Sequence of chain 1.A:
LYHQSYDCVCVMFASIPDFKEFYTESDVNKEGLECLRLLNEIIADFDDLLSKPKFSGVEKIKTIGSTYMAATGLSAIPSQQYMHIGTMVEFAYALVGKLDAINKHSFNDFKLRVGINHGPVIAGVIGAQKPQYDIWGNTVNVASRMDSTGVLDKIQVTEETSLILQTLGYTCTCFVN

Sequence of chain 1.B:
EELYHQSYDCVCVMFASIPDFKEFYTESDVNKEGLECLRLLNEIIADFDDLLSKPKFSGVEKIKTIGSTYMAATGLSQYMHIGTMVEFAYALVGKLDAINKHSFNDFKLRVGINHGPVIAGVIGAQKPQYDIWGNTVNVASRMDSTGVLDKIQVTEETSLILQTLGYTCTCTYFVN

The protein below binds the small molecule below.
Small molecule (SMILES): C=C[C@@]1(C)CC(=O)[C@]2(O)[C@@]3(C)[C@@H](O)CCC(C)(C)[C@@H]3[C@H](O)[C@H](OC(C)=O)[C@@]2(C)O1

Binding-site contacts:
Ligand atom C3 contacts residue ASP148 of chain 1.A at 3.5 Å.
Ligand atom O7 contacts residue TRP150 of chain 1.A at 3.2 Å.
Ligand atom O4 contacts residue LYS26 of chain 1.B at 3.0 Å (salt-bridge).
Ligand atom C2 contacts residue ILE149 of chain 1.A at 3.6 Å (hydrophobic).
Ligand atom C18 contacts residue ILE70 of chain 1.B at 3.9 Å (hydrophobic).
Ligand atom C3 contacts residue LYS68 of chain 1.A at 3.7 Å.
Ligand atom O2 contacts residue ASP148 of chain 1.A at 3.0 Å (salt-bridge).
Ligand atom C11 contacts residue GLY151 of chain 1.A at 3.8 Å.
Ligand atom C14 contacts residue TRP150 of chain 1.A at 3.9 Å (hydrophobic).
Ligand atom C16 contacts residue TYR29 of chain 1.B at 3.8 Å (hydrophobic).
Ligand atom O5 contacts residue SER72 of chain 1.B at 2.8 Å (h-bond).
Ligand atom O6 contacts residue TRP150 of chain 1.A at 3.1 Å.
Ligand atom O7 contacts residue GLY151 of chain 1.A at 2.9 Å (h-bond).
Ligand atom O3 contacts residue LYS26 of chain 1.B at 3.9 Å.
Ligand atom C20 contacts residue VAL154 of chain 1.A at 3.4 Å (hydrophobic).
Ligand atom C17 contacts residue LYS26 of chain 1.B at 3.0 Å.
Ligand atom C3 contacts residue MET75 of chain 1.A at 3.5 Å (hydrophobic).
Ligand atom C22 contacts residue SER72 of chain 1.B at 3.8 Å.
Ligand atom C1 contacts residue ILE149 of chain 1.A at 3.4 Å (hydrophobic).
Ligand atom C1 contacts residue VAL154 of chain 1.A at 3.3 Å (hydrophobic).
Ligand atom C21 contacts residue SER72 of chain 1.B at 3.6 Å.
Ligand atom C16 contacts residue LYS26 of chain 1.B at 3.6 Å.
Ligand atom O5 contacts residue GLY71 of chain 1.B at 3.3 Å.
Ligand atom O2 contacts residue ILE149 of chain 1.A at 3.2 Å (h-bond).
Ligand atom C20 contacts residue ASN155 of chain 1.A at 3.7 Å.
Ligand atom C2 contacts residue VAL154 of chain 1.A at 3.2 Å (hydrophobic).
Ligand atom C19 contacts residue PHE19 of chain 1.A at 3.6 Å (hydrophobic).
Ligand atom C15 contacts residue LEU45 of chain 1.B at 3.6 Å (hydrophobic).
Ligand atom C12 contacts residue GLY151 of chain 1.A at 3.6 Å.
Ligand atom O2 contacts residue TRP150 of chain 1.A at 3.5 Å.
Ligand atom O6 contacts residue GLY71 of chain 1.B at 3.7 Å.
Ligand atom O5 contacts residue ILE70 of chain 1.B at 3.3 Å (h-bond).
Ligand atom C18 contacts residue LYS68 of chain 1.A at 3.7 Å.
Ligand atom C22 contacts residue LYS26 of chain 1.B at 3.5 Å.
Ligand atom C15 contacts residue TRP150 of chain 1.A at 3.2 Å (hydrophobic).
Ligand atom C21 contacts residue LYS26 of chain 1.B at 3.8 Å.
Ligand atom C2 contacts residue ASP148 of chain 1.A at 3.8 Å.
Ligand atom C7 contacts residue GLY71 of chain 1.B at 3.9 Å.
Ligand atom C17 contacts residue ASN155 of chain 1.A at 3.2 Å.
Ligand atom C2 contacts residue PHE19 of chain 1.A at 3.8 Å (hydrophobic).